This small molecule binds to this protein.
Small molecule (SMILES): CCCCC[C@H](CC(=O)NO)C(=O)N[C@H](C(=O)N1CCC[C@H]1CO)C(C)C

Binding-site contacts:
Ligand atom O2 contacts residue CO1 of chain 1.H at 2.4 Å.
Ligand atom C17 contacts residue GLY111 of chain 1.B at 3.6 Å.
Ligand atom C3 contacts residue GLY50 of chain 1.B at 3.5 Å.
Ligand atom C11 contacts residue TRP147 of chain 1.B at 3.4 Å (hydrophobic).
Ligand atom O20 contacts residue GLY111 of chain 1.B at 2.9 Å (h-bond).
Ligand atom O13 contacts residue CYS48 of chain 1.B at 3.5 Å.
Ligand atom N1 contacts residue GLU155 of chain 1.B at 2.6 Å (salt-bridge).
Ligand atom C10 contacts residue ARG150 of chain 1.B at 3.6 Å.
Ligand atom C7 contacts residue GLU155 of chain 1.B at 3.5 Å.
Ligand atom O27 contacts residue PRO109 of chain 1.B at 3.1 Å (h-bond).
Ligand atom C5 contacts residue GLY50 of chain 1.B at 3.5 Å.
Ligand atom O4 contacts residue HIS154 of chain 1.B at 3.0 Å (h-bond).
Ligand atom O27 contacts residue ARG83 of chain 1.B at 3.4 Å (salt-bridge).
Ligand atom C10 contacts residue GLU110 of chain 1.B at 3.5 Å.
Ligand atom O4 contacts residue CYS112 of chain 1.B at 3.3 Å.
Ligand atom O2 contacts residue HIS154 of chain 1.B at 3.2 Å (h-bond).
Ligand atom O2 contacts residue HIS158 of chain 1.B at 2.9 Å (h-bond).
Ligand atom O13 contacts residue VAL49 of chain 1.B at 3.1 Å (h-bond).
Ligand atom O2 contacts residue GLU155 of chain 1.B at 2.6 Å (salt-bridge).
Ligand atom O4 contacts residue CO1 of chain 1.H at 2.1 Å.
Ligand atom C3 contacts residue CO1 of chain 1.H at 3.1 Å.
Ligand atom C8 contacts residue VAL49 of chain 1.B at 3.6 Å (hydrophobic).
Ligand atom O4 contacts residue GLN55 of chain 1.B at 3.6 Å (h-bond).
Ligand atom C7 contacts residue VAL49 of chain 1.B at 3.7 Å (hydrophobic).
Ligand atom N1 contacts residue GLY50 of chain 1.B at 3.0 Å (h-bond).
Ligand atom N1 contacts residue CO1 of chain 1.H at 3.1 Å.
Ligand atom C5 contacts residue CYS48 of chain 1.B at 3.7 Å (hydrophobic).
Ligand atom O20 contacts residue GLU110 of chain 1.B at 3.6 Å.
Ligand atom N14 contacts residue GLY111 of chain 1.B at 3.4 Å (h-bond).
Ligand atom C25 contacts residue ARG83 of chain 1.B at 3.3 Å.
Ligand atom C25 contacts residue TRP147 of chain 1.B at 3.5 Å (hydrophobic).
Ligand atom O4 contacts residue GLU113 of chain 1.B at 3.0 Å (salt-bridge).
Ligand atom N1 contacts residue HIS154 of chain 1.B at 3.5 Å (h-bond).
Ligand atom C22 contacts residue TRP147 of chain 1.B at 3.7 Å (hydrophobic).
Ligand atom C3 contacts residue GLU155 of chain 1.B at 3.8 Å.
Ligand atom C18 contacts residue GLU113 of chain 1.B at 3.6 Å.
Ligand atom O2 contacts residue GLN55 of chain 1.B at 2.9 Å (h-bond).
Ligand atom C11 contacts residue ARG150 of chain 1.B at 3.6 Å.
Ligand atom C9 contacts residue HIS154 of chain 1.B at 3.5 Å.
Ligand atom C3 contacts residue HIS154 of chain 1.B at 3.6 Å.

Sequence of chain 1.B:
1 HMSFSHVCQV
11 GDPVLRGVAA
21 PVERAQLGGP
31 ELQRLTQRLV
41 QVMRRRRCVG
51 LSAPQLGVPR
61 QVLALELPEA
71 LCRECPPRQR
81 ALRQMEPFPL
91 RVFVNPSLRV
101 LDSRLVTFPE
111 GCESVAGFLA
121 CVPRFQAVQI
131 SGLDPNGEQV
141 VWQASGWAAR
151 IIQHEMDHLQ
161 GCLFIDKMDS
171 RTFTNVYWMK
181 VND